Sequence of chain 1.B:
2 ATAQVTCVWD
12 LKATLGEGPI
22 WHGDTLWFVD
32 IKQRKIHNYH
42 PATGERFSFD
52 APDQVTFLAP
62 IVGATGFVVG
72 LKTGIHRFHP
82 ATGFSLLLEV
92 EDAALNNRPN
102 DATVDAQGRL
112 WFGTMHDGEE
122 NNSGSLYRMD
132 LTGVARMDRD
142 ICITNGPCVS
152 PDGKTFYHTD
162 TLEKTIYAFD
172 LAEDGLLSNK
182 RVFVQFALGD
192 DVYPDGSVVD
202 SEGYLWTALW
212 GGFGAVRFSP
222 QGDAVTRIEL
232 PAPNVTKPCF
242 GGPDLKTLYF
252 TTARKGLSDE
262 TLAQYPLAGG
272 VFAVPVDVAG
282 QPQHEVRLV

Binding-site contacts:
Ligand atom O5 contacts residue THR133 of chain 1.B at 4.0 Å.
Ligand atom O4 contacts residue ASP175 of chain 1.B at 4.5 Å.
Ligand atom C5 contacts residue ASP131 of chain 1.B at 4.5 Å.
Ligand atom O3 contacts residue ASP175 of chain 1.B at 4.4 Å.
Ligand atom O4 contacts residue ASP131 of chain 1.B at 2.7 Å (salt-bridge).
Ligand atom O4 contacts residue ARG110 of chain 1.B at 2.7 Å (salt-bridge).
Ligand atom C2 contacts residue ASP175 of chain 1.B at 3.9 Å.
Ligand atom C4 contacts residue ASP175 of chain 1.B at 4.2 Å.
Ligand atom C3 contacts residue ARG110 of chain 1.B at 3.7 Å.
Ligand atom O2 contacts residue GLU174 of chain 1.B at 4.3 Å.
Ligand atom C1 contacts residue ASP175 of chain 1.B at 3.7 Å.
Ligand atom C4 contacts residue ARG110 of chain 1.B at 3.8 Å.
Ligand atom C5 contacts residue ARG129 of chain 1.B at 3.8 Å.
Ligand atom O4 contacts residue ARG129 of chain 1.B at 4.0 Å.
Ligand atom O3 contacts residue ARG110 of chain 1.B at 3.0 Å (salt-bridge).
Ligand atom C4 contacts residue ASP131 of chain 1.B at 3.6 Å.
Ligand atom C5 contacts residue THR133 of chain 1.B at 3.5 Å.
Ligand atom C3 contacts residue ASP175 of chain 1.B at 3.5 Å.
Ligand atom C5 contacts residue ASP175 of chain 1.B at 4.0 Å.
Ligand atom O2 contacts residue ASP175 of chain 1.B at 3.4 Å.
Ligand atom C4 contacts residue THR133 of chain 1.B at 3.9 Å.
Ligand atom O4 contacts residue THR133 of chain 1.B at 4.1 Å.
Ligand atom O3 contacts residue GLU174 of chain 1.B at 4.2 Å.
Ligand atom O5 contacts residue ASP175 of chain 1.B at 4.5 Å.

The protein below binds the small molecule below.
Small molecule (SMILES): O[C@@H]1[C@@H](O)[C@H](O)OC[C@H]1O